This small molecule binds to this protein.
Small molecule (SMILES): C/C=C\C(=O)C(=O)O

Sequence of chain 2.A:
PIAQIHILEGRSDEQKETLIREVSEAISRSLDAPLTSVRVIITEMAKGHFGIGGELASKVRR

Sequence of chain 2.B:
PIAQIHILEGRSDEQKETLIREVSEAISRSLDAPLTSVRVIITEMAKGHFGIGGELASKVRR

Binding-site contacts:
Ligand atom C3 contacts residue PRO1 of chain 2.B at 2.3 Å (hydrophobic).
Ligand atom C4 contacts residue SER37 of chain 2.B at 3.8 Å.
Ligand atom C1 contacts residue SER37 of chain 2.B at 4.0 Å.
Ligand atom C5 contacts residue PRO1 of chain 2.B at 2.5 Å (hydrophobic).
Ligand atom C1 contacts residue ARG39 of chain 1.A at 3.8 Å.
Ligand atom O1 contacts residue ARG61 of chain 2.A at 3.0 Å (salt-bridge).
Ligand atom C2 contacts residue PHE50 of chain 2.A at 4.1 Å (hydrophobic).
Ligand atom C4 contacts residue PRO1 of chain 2.B at 1.4 Å (hydrophobic).
Ligand atom C2 contacts residue PRO1 of chain 2.B at 3.7 Å (hydrophobic).
Ligand atom O3 contacts residue PHE50 of chain 2.A at 3.5 Å.
Ligand atom C2 contacts residue SER37 of chain 2.B at 4.0 Å.
Ligand atom O1 contacts residue SER37 of chain 2.B at 4.1 Å.
Ligand atom C2 contacts residue ARG39 of chain 1.A at 3.8 Å.
Ligand atom C5 contacts residue PHE50 of chain 2.A at 3.9 Å (hydrophobic).
Ligand atom O2 contacts residue SER37 of chain 2.B at 4.2 Å.
Ligand atom C1 contacts residue ARG61 of chain 2.A at 3.6 Å.
Ligand atom O2 contacts residue ARG61 of chain 2.A at 3.0 Å (salt-bridge).
Ligand atom C3 contacts residue SER37 of chain 2.B at 3.5 Å.
Ligand atom C5 contacts residue HIS6 of chain 2.A at 4.4 Å.
Ligand atom O3 contacts residue SER37 of chain 2.B at 4.4 Å.
Ligand atom C4 contacts residue ILE2 of chain 2.B at 4.0 Å (hydrophobic).
Ligand atom O3 contacts residue PRO1 of chain 2.B at 4.2 Å.
Ligand atom O3 contacts residue ARG39 of chain 1.A at 2.8 Å (salt-bridge).
Ligand atom C5 contacts residue ILE2 of chain 2.B at 3.5 Å (hydrophobic).
Ligand atom O2 contacts residue ARG39 of chain 1.A at 2.8 Å (salt-bridge).

Sequence of chain 1.A:
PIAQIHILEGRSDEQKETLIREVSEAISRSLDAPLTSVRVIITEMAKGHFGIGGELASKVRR